Binding-site contacts:
Ligand atom O2 contacts residue AGS1 of chain 1.V at 3.7 Å.
Ligand atom C2A contacts residue ASP265 of chain 1.J at 3.6 Å.
Ligand atom C2A contacts residue GLU211 of chain 1.J at 3.9 Å.
Ligand atom O6 contacts residue THR323 of chain 1.J at 3.4 Å.
Ligand atom O9 contacts residue LEU320 of chain 1.J at 4.1 Å.
Ligand atom C5A contacts residue PRO180 of chain 1.J at 3.7 Å (hydrophobic).
Ligand atom C3A contacts residue SER266 of chain 1.J at 3.8 Å.
Ligand atom O3A contacts residue LEU320 of chain 1.J at 3.1 Å.
Ligand atom O2A contacts residue MG1 of chain 1.U at 3.7 Å.
Ligand atom O9 contacts residue LYS184 of chain 1.J at 3.3 Å (salt-bridge).
Ligand atom O3A contacts residue SER266 of chain 1.J at 3.1 Å.
Ligand atom C3A contacts residue ASP265 of chain 1.J at 3.8 Å.
Ligand atom C2A contacts residue LYS184 of chain 1.J at 4.2 Å.
Ligand atom C2B contacts residue ASP265 of chain 1.J at 3.5 Å.
Ligand atom C1A contacts residue ASP210 of chain 1.J at 4.2 Å.
Ligand atom O9 contacts residue MG1 of chain 1.U at 3.9 Å.
Ligand atom O9 contacts residue AGS1 of chain 1.V at 3.0 Å (h-bond).
Ligand atom C2B contacts residue GLU211 of chain 1.J at 3.3 Å.
Ligand atom O6 contacts residue ARG269 of chain 1.J at 3.9 Å.
Ligand atom O6 contacts residue LEU320 of chain 1.J at 4.0 Å.
Ligand atom O1A contacts residue GLU211 of chain 1.J at 3.5 Å (salt-bridge).
Ligand atom O2 contacts residue ARG212 of chain 1.J at 4.2 Å.
Ligand atom C2B contacts residue SER266 of chain 1.J at 3.6 Å.
Ligand atom O3A contacts residue LYS184 of chain 1.J at 3.5 Å (salt-bridge).
Ligand atom C5 contacts residue PRO180 of chain 1.J at 3.9 Å (hydrophobic).
Ligand atom O1A contacts residue ASP210 of chain 1.J at 4.1 Å.
Ligand atom O2A contacts residue ASP265 of chain 1.J at 3.0 Å (salt-bridge).
Ligand atom C3 contacts residue AGS1 of chain 1.V at 4.0 Å.
Ligand atom O3A contacts residue ASP265 of chain 1.J at 2.9 Å (salt-bridge).
Ligand atom O2A contacts residue LYS184 of chain 1.J at 3.0 Å (salt-bridge).
Ligand atom C9 contacts residue AGS1 of chain 1.V at 3.8 Å.
Ligand atom C3A contacts residue ARG269 of chain 1.J at 4.2 Å.
Ligand atom C9 contacts residue LEU320 of chain 1.J at 4.3 Å (hydrophobic).
Ligand atom C4 contacts residue AGS1 of chain 1.V at 3.4 Å.
Ligand atom C3A contacts residue LEU320 of chain 1.J at 3.7 Å (hydrophobic).
Ligand atom O2A contacts residue GLU211 of chain 1.J at 3.3 Å (salt-bridge).
Ligand atom N10 contacts residue LEU320 of chain 1.J at 4.0 Å.
Ligand atom C4 contacts residue PRO180 of chain 1.J at 4.0 Å (hydrophobic).
Ligand atom C2B contacts residue ASP210 of chain 1.J at 3.4 Å.
Ligand atom O1A contacts residue ARG212 of chain 1.J at 3.6 Å.

Sequence of chain 1.J:
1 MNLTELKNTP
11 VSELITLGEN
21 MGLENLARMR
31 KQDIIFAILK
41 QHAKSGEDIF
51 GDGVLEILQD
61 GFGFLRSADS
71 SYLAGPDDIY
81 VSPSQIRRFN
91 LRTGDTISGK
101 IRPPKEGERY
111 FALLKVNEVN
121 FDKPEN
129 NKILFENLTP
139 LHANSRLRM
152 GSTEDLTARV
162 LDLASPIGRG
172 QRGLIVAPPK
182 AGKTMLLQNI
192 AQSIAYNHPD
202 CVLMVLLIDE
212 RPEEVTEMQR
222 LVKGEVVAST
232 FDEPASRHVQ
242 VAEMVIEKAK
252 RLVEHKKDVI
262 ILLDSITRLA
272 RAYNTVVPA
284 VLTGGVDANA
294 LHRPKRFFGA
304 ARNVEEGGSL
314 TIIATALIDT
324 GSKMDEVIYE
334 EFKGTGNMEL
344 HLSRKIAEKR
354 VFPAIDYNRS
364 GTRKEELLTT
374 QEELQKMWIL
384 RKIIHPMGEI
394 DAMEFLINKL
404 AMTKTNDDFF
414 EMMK

A protein and the small-molecule ligand that binds it are described below.
Small molecule (SMILES): C=C1CCO[C@]2([C@@H](O)[C@@](C)(O)CO)NC(=O)[C@@]1(O)NC2=O